The small molecule below binds the protein below.
Small molecule (SMILES): CC(=O)N[C@H]1[C@H](O[C@H]2[C@H](O)[C@@H](NC(C)=O)CO[C@@H]2CO)O[C@H](CO)[C@@H](O)[C@@H]1O

Sequence of chain 1.D:
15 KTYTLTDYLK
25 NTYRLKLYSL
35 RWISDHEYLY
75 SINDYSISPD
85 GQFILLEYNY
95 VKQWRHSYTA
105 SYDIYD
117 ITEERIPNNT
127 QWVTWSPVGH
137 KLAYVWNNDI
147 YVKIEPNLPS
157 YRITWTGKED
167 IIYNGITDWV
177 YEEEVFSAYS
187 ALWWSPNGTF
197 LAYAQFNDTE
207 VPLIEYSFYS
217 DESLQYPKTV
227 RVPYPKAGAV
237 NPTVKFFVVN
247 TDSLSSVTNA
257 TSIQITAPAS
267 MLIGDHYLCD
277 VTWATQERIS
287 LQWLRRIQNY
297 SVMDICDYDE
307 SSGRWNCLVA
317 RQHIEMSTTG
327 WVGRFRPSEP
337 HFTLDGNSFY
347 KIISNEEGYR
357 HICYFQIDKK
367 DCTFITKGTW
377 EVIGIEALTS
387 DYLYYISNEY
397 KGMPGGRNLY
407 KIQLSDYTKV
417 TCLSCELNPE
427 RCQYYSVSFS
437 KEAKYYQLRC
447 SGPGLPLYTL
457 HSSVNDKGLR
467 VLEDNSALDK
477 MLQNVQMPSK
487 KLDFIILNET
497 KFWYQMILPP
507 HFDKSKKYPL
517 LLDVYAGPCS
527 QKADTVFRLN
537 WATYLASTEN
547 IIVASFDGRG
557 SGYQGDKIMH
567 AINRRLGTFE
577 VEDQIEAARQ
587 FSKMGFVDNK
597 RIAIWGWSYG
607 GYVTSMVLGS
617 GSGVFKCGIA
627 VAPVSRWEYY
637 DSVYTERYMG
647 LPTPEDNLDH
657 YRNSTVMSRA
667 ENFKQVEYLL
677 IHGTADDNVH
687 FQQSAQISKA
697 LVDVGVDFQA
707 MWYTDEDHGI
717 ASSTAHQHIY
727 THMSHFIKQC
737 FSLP

Binding-site contacts:
Ligand atom C1 contacts residue ASN255 of chain 1.D at 1.4 Å.
Ligand atom C3 contacts residue TRP161 of chain 1.D at 4.3 Å (hydrophobic).
Ligand atom C2 contacts residue TRP161 of chain 1.D at 4.5 Å (hydrophobic).
Ligand atom N2 contacts residue TRP161 of chain 1.D at 4.2 Å.
Ligand atom O5 contacts residue ASN255 of chain 1.D at 2.4 Å (h-bond).
Ligand atom C7 contacts residue ASN255 of chain 1.D at 4.1 Å.
Ligand atom O5 contacts residue TRP161 of chain 1.D at 4.2 Å.
Ligand atom C3 contacts residue ASN255 of chain 1.D at 3.8 Å.
Ligand atom C2 contacts residue ASN255 of chain 1.D at 2.5 Å.
Ligand atom C8 contacts residue TRP161 of chain 1.D at 3.9 Å (hydrophobic).
Ligand atom C1 contacts residue TRP161 of chain 1.D at 3.9 Å (hydrophobic).
Ligand atom C5 contacts residue ASN255 of chain 1.D at 3.7 Å.
Ligand atom C4 contacts residue ASN255 of chain 1.D at 4.2 Å.
Ligand atom C5 contacts residue TRP161 of chain 1.D at 4.1 Å (hydrophobic).
Ligand atom N2 contacts residue ASN255 of chain 1.D at 2.9 Å (h-bond).